Sequence of chain 1.E:
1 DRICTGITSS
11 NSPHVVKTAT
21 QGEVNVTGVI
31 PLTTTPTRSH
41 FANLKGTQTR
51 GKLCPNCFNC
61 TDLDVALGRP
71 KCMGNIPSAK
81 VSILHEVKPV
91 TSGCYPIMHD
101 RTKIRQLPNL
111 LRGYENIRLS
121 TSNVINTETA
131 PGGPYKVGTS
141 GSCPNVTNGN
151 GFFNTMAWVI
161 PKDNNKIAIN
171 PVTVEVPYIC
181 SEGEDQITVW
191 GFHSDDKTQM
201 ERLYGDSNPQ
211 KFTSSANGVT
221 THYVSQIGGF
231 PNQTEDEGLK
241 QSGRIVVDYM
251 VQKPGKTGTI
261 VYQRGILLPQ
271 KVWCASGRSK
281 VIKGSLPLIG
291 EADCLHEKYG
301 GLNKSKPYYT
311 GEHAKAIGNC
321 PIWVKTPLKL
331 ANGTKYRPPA

This protein binds this small molecule.
Small molecule (SMILES): CC(=O)N[C@H]1[C@H](O[C@H]2[C@H](O)[C@@H](NC(C)=O)CO[C@@H]2CO)O[C@H](CO)[C@@H](O)[C@@H]1O

Binding-site contacts:
Ligand atom C5 contacts residue GLY149 of chain 1.E at 4.2 Å.
Ligand atom O7 contacts residue ASN145 of chain 1.E at 4.3 Å.
Ligand atom C5 contacts residue ASN150 of chain 1.E at 4.2 Å.
Ligand atom C5 contacts residue ASN145 of chain 1.E at 3.7 Å.
Ligand atom O5 contacts residue ASN150 of chain 1.E at 4.1 Å.
Ligand atom C3 contacts residue ASN145 of chain 1.E at 3.8 Å.
Ligand atom C3 contacts residue THR147 of chain 1.E at 4.4 Å.
Ligand atom O5 contacts residue THR147 of chain 1.E at 4.1 Å.
Ligand atom O6 contacts residue GLY149 of chain 1.E at 4.1 Å.
Ligand atom N2 contacts residue THR147 of chain 1.E at 3.8 Å.
Ligand atom O7 contacts residue VAL146 of chain 1.E at 4.0 Å.
Ligand atom C8 contacts residue ASN145 of chain 1.E at 3.2 Å.
Ligand atom C4 contacts residue ASN145 of chain 1.E at 4.2 Å.
Ligand atom C6 contacts residue GLY149 of chain 1.E at 4.4 Å.
Ligand atom O6 contacts residue THR139 of chain 1.E at 4.4 Å.
Ligand atom C6 contacts residue ASN145 of chain 1.E at 3.9 Å.
Ligand atom O5 contacts residue GLY149 of chain 1.E at 3.2 Å.
Ligand atom C2 contacts residue ASN145 of chain 1.E at 2.5 Å.
Ligand atom C6 contacts residue ASN150 of chain 1.E at 3.0 Å.
Ligand atom O6 contacts residue ASN150 of chain 1.E at 2.8 Å (h-bond).
Ligand atom C1 contacts residue GLY149 of chain 1.E at 4.0 Å.
Ligand atom C1 contacts residue THR147 of chain 1.E at 3.5 Å.
Ligand atom C7 contacts residue ASN145 of chain 1.E at 3.3 Å.
Ligand atom C1 contacts residue ASN145 of chain 1.E at 1.5 Å.
Ligand atom C2 contacts residue THR147 of chain 1.E at 4.1 Å.
Ligand atom N2 contacts residue ASN145 of chain 1.E at 3.0 Å (h-bond).
Ligand atom O5 contacts residue ASN145 of chain 1.E at 2.6 Å (h-bond).